Sequence of chain 1.B:
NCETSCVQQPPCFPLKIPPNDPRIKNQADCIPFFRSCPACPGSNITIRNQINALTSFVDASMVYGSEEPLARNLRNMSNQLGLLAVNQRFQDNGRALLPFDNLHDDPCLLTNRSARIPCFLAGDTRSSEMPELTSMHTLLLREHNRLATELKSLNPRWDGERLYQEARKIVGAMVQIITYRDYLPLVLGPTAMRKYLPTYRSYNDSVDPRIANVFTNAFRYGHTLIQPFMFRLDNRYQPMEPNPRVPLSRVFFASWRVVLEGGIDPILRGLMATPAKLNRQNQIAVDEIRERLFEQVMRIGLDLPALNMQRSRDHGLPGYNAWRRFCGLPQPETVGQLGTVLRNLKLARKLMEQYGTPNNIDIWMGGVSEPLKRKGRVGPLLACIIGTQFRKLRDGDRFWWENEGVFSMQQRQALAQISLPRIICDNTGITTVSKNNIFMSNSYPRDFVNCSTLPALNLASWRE

This small molecule binds to this protein.
Small molecule (SMILES): CC(=O)N[C@H]1[C@H](O[C@H]2[C@H](O)[C@@H](NC(C)=O)CO[C@@H]2CO[C@@H]2O[C@@H](C)[C@@H](O)[C@@H](O)[C@@H]2O)O[C@H](CO)[C@@H](O[C@@H]2O[C@H](CO[C@H]3O[C@H](CO)[C@@H](O)[C@H](O)[C@@H]3O)[C@@H](O)[C@H](O[C@H]3O[C@H](CO)[C@@H](O)[C@H](O)[C@@H]3O)[C@@H]2O)[C@@H]1O

Binding-site contacts:
Ligand atom C7 contacts residue ASN206 of chain 1.B at 3.1 Å.
Ligand atom C1 contacts residue ASN206 of chain 1.B at 1.7 Å.
Ligand atom C5 contacts residue ASN206 of chain 1.B at 3.9 Å.
Ligand atom C5 contacts residue VAL209 of chain 1.B at 4.3 Å (hydrophobic).
Ligand atom C2 contacts residue ASN206 of chain 1.B at 2.6 Å.
Ligand atom C6 contacts residue SER208 of chain 1.B at 3.9 Å.
Ligand atom O7 contacts residue ASN206 of chain 1.B at 3.2 Å (h-bond).
Ligand atom C6 contacts residue VAL209 of chain 1.B at 3.8 Å (hydrophobic).
Ligand atom C8 contacts residue SER208 of chain 1.B at 3.4 Å.
Ligand atom N2 contacts residue ASN206 of chain 1.B at 2.9 Å (h-bond).
Ligand atom C1 contacts residue VAL209 of chain 1.B at 4.2 Å (hydrophobic).
Ligand atom C4 contacts residue ASN206 of chain 1.B at 4.5 Å.
Ligand atom O4 contacts residue ARG393 of chain 1.B at 3.9 Å.
Ligand atom C6 contacts residue VAL209 of chain 1.B at 4.0 Å (hydrophobic).
Ligand atom C5 contacts residue SER208 of chain 1.B at 4.1 Å.
Ligand atom O5 contacts residue VAL209 of chain 1.B at 4.1 Å.
Ligand atom C6 contacts residue ARG393 of chain 1.B at 3.8 Å.
Ligand atom C5 contacts residue VAL209 of chain 1.B at 4.0 Å (hydrophobic).
Ligand atom O5 contacts residue SER208 of chain 1.B at 4.4 Å.
Ligand atom C6 contacts residue ASP397 of chain 1.B at 4.0 Å.
Ligand atom C4 contacts residue ARG393 of chain 1.B at 4.0 Å.
Ligand atom C8 contacts residue ASN206 of chain 1.B at 4.1 Å.
Ligand atom C7 contacts residue SER208 of chain 1.B at 4.4 Å.
Ligand atom O5 contacts residue ASN206 of chain 1.B at 2.7 Å (h-bond).
Ligand atom O5 contacts residue VAL209 of chain 1.B at 3.4 Å.
Ligand atom O6 contacts residue VAL209 of chain 1.B at 4.3 Å.
Ligand atom C1 contacts residue SER208 of chain 1.B at 4.4 Å.
Ligand atom C3 contacts residue ASN206 of chain 1.B at 3.9 Å.